Binding-site contacts:
Ligand atom NAH contacts residue CYS15 of chain 1.B at 3.6 Å (h-bond).
Ligand atom CAL contacts residue NDP1 of chain 1.G at 3.6 Å.
Ligand atom NAG contacts residue LEU164 of chain 1.B at 3.3 Å (h-bond).
Ligand atom CAC contacts residue PHE58 of chain 1.B at 3.7 Å (hydrophobic).
Ligand atom CAC contacts residue ASP54 of chain 1.B at 3.4 Å.
Ligand atom NAH contacts residue ILE14 of chain 1.B at 3.8 Å.
Ligand atom NAH contacts residue THR185 of chain 1.B at 3.5 Å (h-bond).
Ligand atom NAB contacts residue CYS15 of chain 1.B at 3.6 Å.
Ligand atom NAH contacts residue ALA16 of chain 1.B at 3.9 Å.
Ligand atom NAG contacts residue ILE14 of chain 1.B at 2.8 Å (h-bond).
Ligand atom NAG contacts residue PHE58 of chain 1.B at 3.7 Å.
Ligand atom NAG contacts residue TYR170 of chain 1.B at 3.5 Å (h-bond).
Ligand atom CAL contacts residue ASN108 of chain 1.B at 3.8 Å.
Ligand atom CAA contacts residue PHE58 of chain 1.B at 3.6 Å (hydrophobic).
Ligand atom NAF contacts residue PHE58 of chain 1.B at 3.9 Å.
Ligand atom NAG contacts residue CYS15 of chain 1.B at 3.9 Å.
Ligand atom NAG contacts residue NDP1 of chain 1.G at 3.6 Å (h-bond).
Ligand atom CAW contacts residue SER111 of chain 1.B at 3.8 Å.
Ligand atom CAQ contacts residue PHE58 of chain 1.B at 3.6 Å (hydrophobic).
Ligand atom CAA contacts residue NDP1 of chain 1.G at 3.3 Å.
Ligand atom CAM contacts residue ASN108 of chain 1.B at 3.8 Å.
Ligand atom NAH contacts residue ASP54 of chain 1.B at 3.0 Å (salt-bridge).
Ligand atom CAY contacts residue LEU46 of chain 1.B at 3.4 Å (hydrophobic).
Ligand atom CAN contacts residue ILE112 of chain 1.B at 3.9 Å (hydrophobic).
Ligand atom NAF contacts residue NDP1 of chain 1.G at 3.3 Å (h-bond).
Ligand atom CAX contacts residue LEU46 of chain 1.B at 3.8 Å (hydrophobic).
Ligand atom NAB contacts residue ILE14 of chain 1.B at 3.4 Å.
Ligand atom CAA contacts residue ILE14 of chain 1.B at 3.8 Å (hydrophobic).
Ligand atom CAX contacts residue SER111 of chain 1.B at 3.5 Å.
Ligand atom OAK contacts residue PHE58 of chain 1.B at 3.3 Å.
Ligand atom CAN contacts residue ASN108 of chain 1.B at 3.9 Å.
Ligand atom CBA contacts residue PHE116 of chain 1.B at 3.7 Å (hydrophobic).
Ligand atom CAE contacts residue NDP1 of chain 1.G at 3.8 Å.
Ligand atom CAJ contacts residue NDP1 of chain 1.G at 3.3 Å.
Ligand atom CAR contacts residue PHE58 of chain 1.B at 3.5 Å (hydrophobic).
Ligand atom NAD contacts residue ASP54 of chain 1.B at 3.0 Å (salt-bridge).
Ligand atom NAB contacts residue NDP1 of chain 1.G at 3.8 Å.
Ligand atom NAB contacts residue PHE58 of chain 1.B at 3.5 Å.
Ligand atom CAJ contacts residue LEU46 of chain 1.B at 3.8 Å (hydrophobic).
Ligand atom CAT contacts residue LEU46 of chain 1.B at 3.7 Å (hydrophobic).

Sequence of chain 1.B:
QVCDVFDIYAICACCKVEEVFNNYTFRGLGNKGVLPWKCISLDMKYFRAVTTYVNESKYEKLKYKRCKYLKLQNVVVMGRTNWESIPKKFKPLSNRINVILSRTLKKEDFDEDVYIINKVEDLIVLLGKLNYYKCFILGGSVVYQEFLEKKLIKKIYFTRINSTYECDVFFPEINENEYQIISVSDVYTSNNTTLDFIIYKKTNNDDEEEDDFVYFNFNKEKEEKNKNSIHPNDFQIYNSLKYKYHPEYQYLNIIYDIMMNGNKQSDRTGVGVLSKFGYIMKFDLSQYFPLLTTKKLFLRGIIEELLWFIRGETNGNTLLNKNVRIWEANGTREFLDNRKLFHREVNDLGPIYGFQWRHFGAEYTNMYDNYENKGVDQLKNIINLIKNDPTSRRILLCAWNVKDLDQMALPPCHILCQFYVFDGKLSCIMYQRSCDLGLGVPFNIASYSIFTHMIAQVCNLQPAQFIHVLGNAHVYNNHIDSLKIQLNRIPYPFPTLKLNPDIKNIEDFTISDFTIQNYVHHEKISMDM

The small molecule below binds the protein below.
Small molecule (SMILES): CC1(C)N=C(N)N=C(N)N1OCCCN(Cc1ccccc1)c1ccc(Cl)cc1